Sequence of chain 26.D:
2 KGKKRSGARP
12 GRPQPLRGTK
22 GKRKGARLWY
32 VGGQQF

Sequence of chain 27.B:
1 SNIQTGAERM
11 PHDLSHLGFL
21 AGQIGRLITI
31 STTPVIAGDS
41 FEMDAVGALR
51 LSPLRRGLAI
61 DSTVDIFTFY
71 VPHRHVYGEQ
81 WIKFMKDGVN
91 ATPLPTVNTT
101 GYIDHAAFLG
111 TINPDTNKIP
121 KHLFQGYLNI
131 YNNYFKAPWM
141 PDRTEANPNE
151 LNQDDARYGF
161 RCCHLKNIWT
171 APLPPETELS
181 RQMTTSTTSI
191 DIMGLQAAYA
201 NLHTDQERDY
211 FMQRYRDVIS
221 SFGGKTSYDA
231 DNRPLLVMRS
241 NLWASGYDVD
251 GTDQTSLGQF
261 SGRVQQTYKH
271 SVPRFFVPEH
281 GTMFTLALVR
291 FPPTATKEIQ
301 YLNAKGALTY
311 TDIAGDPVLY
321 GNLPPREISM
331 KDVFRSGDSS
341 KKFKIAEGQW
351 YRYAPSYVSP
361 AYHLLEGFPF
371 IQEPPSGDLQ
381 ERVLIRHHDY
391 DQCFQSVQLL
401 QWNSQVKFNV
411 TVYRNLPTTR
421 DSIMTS

Binding-site contacts:
Ligand atom O3' contacts residue TYR31 of chain 26.D at 3.2 Å (h-bond).
Ligand atom C5' contacts residue ARG28 of chain 26.D at 2.8 Å.
Ligand atom C3' contacts residue GLY6 of chain 21.B at 3.2 Å.
Ligand atom C5' contacts residue THR5 of chain 21.B at 3.1 Å.
Ligand atom O3' contacts residue GLY6 of chain 21.B at 2.3 Å (h-bond).
Ligand atom P contacts residue ARG420 of chain 27.B at 2.5 Å.
Ligand atom C4' contacts residue ARG420 of chain 27.B at 3.4 Å.
Ligand atom C5 contacts residue GLY26 of chain 26.D at 3.5 Å.
Ligand atom P contacts residue ARG28 of chain 26.D at 3.4 Å.
Ligand atom OP1 contacts residue THR418 of chain 27.B at 3.2 Å.
Ligand atom C8 contacts residue ALA27 of chain 26.D at 2.0 Å (hydrophobic).
Ligand atom O5' contacts residue ARG28 of chain 26.D at 3.1 Å (salt-bridge).
Ligand atom OP1 contacts residue ARG420 of chain 27.B at 2.4 Å (salt-bridge).
Ligand atom N6 contacts residue GLY26 of chain 26.D at 3.1 Å.
Ligand atom O4' contacts residue ARG420 of chain 27.B at 3.2 Å (salt-bridge).
Ligand atom N7 contacts residue GLY26 of chain 26.D at 2.7 Å.
Ligand atom O3' contacts residue THR5 of chain 21.B at 3.1 Å (h-bond).
Ligand atom O5' contacts residue TYR31 of chain 26.D at 2.2 Å (h-bond).
Ligand atom C1' contacts residue GLY6 of chain 21.B at 2.9 Å.
Ligand atom OP1 contacts residue ARG28 of chain 26.D at 2.7 Å (salt-bridge).
Ligand atom N6 contacts residue ALA27 of chain 26.D at 3.2 Å (h-bond).
Ligand atom C4' contacts residue GLY6 of chain 21.B at 3.1 Å.
Ligand atom OP1 contacts residue PHE211 of chain 26.B at 2.1 Å.
Ligand atom N6 contacts residue ASP217 of chain 26.B at 2.8 Å (salt-bridge).
Ligand atom C6 contacts residue ALA7 of chain 21.B at 2.7 Å (hydrophobic).
Ligand atom OP2 contacts residue GLU207 of chain 26.B at 2.0 Å (salt-bridge).
Ligand atom OP2 contacts residue ARG420 of chain 27.B at 3.4 Å (salt-bridge).
Ligand atom P contacts residue TYR31 of chain 26.D at 3.5 Å.
Ligand atom C3' contacts residue THR5 of chain 21.B at 3.2 Å.
Ligand atom C5' contacts residue TYR31 of chain 26.D at 3.0 Å (hydrophobic).
Ligand atom P contacts residue GLU207 of chain 26.B at 3.4 Å.
Ligand atom O3' contacts residue ARG420 of chain 27.B at 1.7 Å (salt-bridge).
Ligand atom O4' contacts residue GLY6 of chain 21.B at 2.9 Å.
Ligand atom C4' contacts residue THR5 of chain 21.B at 2.6 Å.
Ligand atom C5 contacts residue ALA7 of chain 21.B at 2.7 Å (hydrophobic).
Ligand atom O5' contacts residue ARG420 of chain 27.B at 2.9 Å (salt-bridge).
Ligand atom C5 contacts residue ALA27 of chain 26.D at 2.9 Å (hydrophobic).
Ligand atom N7 contacts residue ALA27 of chain 26.D at 1.6 Å.
Ligand atom N9 contacts residue ALA27 of chain 26.D at 3.1 Å.
Ligand atom C8 contacts residue ARG28 of chain 26.D at 3.1 Å.

Sequence of chain 26.B:
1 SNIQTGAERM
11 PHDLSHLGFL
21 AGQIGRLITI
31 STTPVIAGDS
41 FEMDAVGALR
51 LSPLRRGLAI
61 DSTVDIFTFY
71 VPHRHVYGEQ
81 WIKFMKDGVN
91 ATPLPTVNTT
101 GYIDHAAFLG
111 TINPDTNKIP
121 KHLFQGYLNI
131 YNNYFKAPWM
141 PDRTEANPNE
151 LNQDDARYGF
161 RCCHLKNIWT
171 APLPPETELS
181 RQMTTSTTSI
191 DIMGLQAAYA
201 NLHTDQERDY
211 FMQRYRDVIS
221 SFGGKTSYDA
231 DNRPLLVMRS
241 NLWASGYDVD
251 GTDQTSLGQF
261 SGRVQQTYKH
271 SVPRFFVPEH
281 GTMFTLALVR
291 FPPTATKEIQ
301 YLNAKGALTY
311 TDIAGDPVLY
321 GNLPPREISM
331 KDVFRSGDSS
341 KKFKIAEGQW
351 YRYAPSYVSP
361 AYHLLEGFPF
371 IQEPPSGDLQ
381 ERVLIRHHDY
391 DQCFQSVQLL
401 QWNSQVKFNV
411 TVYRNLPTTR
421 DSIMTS

Sequence of chain 21.B:
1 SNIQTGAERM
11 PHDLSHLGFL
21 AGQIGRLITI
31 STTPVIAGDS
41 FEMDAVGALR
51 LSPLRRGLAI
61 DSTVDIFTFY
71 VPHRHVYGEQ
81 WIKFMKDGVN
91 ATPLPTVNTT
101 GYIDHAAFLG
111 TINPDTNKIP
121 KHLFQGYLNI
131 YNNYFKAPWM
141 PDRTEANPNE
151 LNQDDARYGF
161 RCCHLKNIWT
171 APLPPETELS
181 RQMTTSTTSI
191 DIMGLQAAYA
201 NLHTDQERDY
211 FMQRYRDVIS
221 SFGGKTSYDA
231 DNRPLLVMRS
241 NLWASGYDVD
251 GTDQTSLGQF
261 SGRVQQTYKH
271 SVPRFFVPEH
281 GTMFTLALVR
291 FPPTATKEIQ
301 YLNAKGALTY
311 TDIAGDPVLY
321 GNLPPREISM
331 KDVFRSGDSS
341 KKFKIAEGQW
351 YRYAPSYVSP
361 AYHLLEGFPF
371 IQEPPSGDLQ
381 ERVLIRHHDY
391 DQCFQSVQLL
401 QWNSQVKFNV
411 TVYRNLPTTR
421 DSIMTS

A small-molecule ligand and the protein it binds are described below.
Small molecule (SMILES): Nc1ccn([C@H]2C[C@H](O)[C@@H](CO[P](=O)(O)O[C@H]3C[C@H](n4cnc5c(N)ncnc54)O[C@@H]3CO[P](=O)(O)O[C@H]3C[C@H](n4cnc5c(N)ncnc54)O[C@@H]3CO[P](=O)(O)O[C@H]3C[C@H](n4cnc5c(N)ncnc54)O[C@@H]3COP(=O)(O)O)O2)c(=O)n1